Binding-site contacts:
Ligand atom CA contacts residue ASP171 of chain 1.A at 4.3 Å.
Ligand atom CB contacts residue SER172 of chain 1.A at 4.3 Å.
Ligand atom NE1 contacts residue GLN174 of chain 1.A at 4.3 Å.
Ligand atom CE2 contacts residue GLN174 of chain 1.A at 3.9 Å.
Ligand atom CD2 contacts residue GLN174 of chain 1.A at 4.1 Å.
Ligand atom CD1 contacts residue VAL191 of chain 1.A at 4.5 Å (hydrophobic).
Ligand atom CE2 contacts residue SER177 of chain 1.A at 4.5 Å.
Ligand atom CE2 contacts residue CYS173 of chain 1.A at 4.4 Å (hydrophobic).
Ligand atom CZ3 contacts residue GLY196 of chain 1.A at 4.1 Å.
Ligand atom CG contacts residue GLY194 of chain 1.A at 4.4 Å.
Ligand atom CA contacts residue SER172 of chain 1.A at 3.0 Å.
Ligand atom CE3 contacts residue GLY196 of chain 1.A at 3.5 Å.
Ligand atom NE1 contacts residue SER192 of chain 1.A at 4.4 Å.
Ligand atom CE3 contacts residue GLN174 of chain 1.A at 4.2 Å.
Ligand atom CE3 contacts residue CYS197 of chain 1.A at 3.6 Å (hydrophobic).
Ligand atom CZ2 contacts residue GLN174 of chain 1.A at 3.7 Å.
Ligand atom CZ3 contacts residue GLN174 of chain 1.A at 4.3 Å.
Ligand atom CG contacts residue CYS173 of chain 1.A at 4.3 Å (hydrophobic).
Ligand atom CB contacts residue TRP193 of chain 1.A at 3.4 Å (hydrophobic).
Ligand atom CE3 contacts residue CYS173 of chain 1.A at 4.5 Å (hydrophobic).
Ligand atom CD1 contacts residue SER192 of chain 1.A at 3.7 Å.
Ligand atom CD2 contacts residue CYS173 of chain 1.A at 4.2 Å (hydrophobic).
Ligand atom CZ3 contacts residue CYS197 of chain 1.A at 3.8 Å (hydrophobic).
Ligand atom CD1 contacts residue SER177 of chain 1.A at 3.4 Å.
Ligand atom N1 contacts residue SER172 of chain 1.A at 2.9 Å (h-bond).
Ligand atom N1 contacts residue CYS173 of chain 1.A at 4.4 Å.
Ligand atom CG contacts residue TRP193 of chain 1.A at 4.1 Å (hydrophobic).
Ligand atom NE1 contacts residue SER177 of chain 1.A at 3.2 Å (h-bond).
Ligand atom CA contacts residue GLY196 of chain 1.A at 4.2 Å.
Ligand atom CD1 contacts residue TRP193 of chain 1.A at 4.2 Å (hydrophobic).
Ligand atom CA contacts residue TRP193 of chain 1.A at 4.4 Å (hydrophobic).
Ligand atom N1 contacts residue TRP193 of chain 1.A at 3.9 Å.
Ligand atom CD1 contacts residue CYS173 of chain 1.A at 4.4 Å (hydrophobic).
Ligand atom N1 contacts residue ASP171 of chain 1.A at 3.2 Å (salt-bridge).
Ligand atom CH2 contacts residue GLN174 of chain 1.A at 3.8 Å.
Ligand atom CB contacts residue GLY194 of chain 1.A at 3.7 Å.
Ligand atom CA contacts residue CYS173 of chain 1.A at 3.7 Å (hydrophobic).
Ligand atom N1 contacts residue GLY204 of chain 1.A at 3.6 Å.
Ligand atom N1 contacts residue GLY196 of chain 1.A at 4.5 Å.

The small molecule below binds the protein below.
Small molecule (SMILES): NCCc1c[nH]c2ccccc12

Sequence of chain 1.A:
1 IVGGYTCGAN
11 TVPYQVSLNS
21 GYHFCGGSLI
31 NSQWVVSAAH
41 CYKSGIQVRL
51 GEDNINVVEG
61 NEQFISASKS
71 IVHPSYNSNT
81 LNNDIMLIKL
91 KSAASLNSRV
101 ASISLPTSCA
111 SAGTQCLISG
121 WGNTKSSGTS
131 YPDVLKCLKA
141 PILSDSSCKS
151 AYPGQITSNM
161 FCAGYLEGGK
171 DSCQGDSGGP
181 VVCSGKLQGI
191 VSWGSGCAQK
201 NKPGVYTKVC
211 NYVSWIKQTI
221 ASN